A small-molecule ligand and the protein it binds are described below.
Small molecule (SMILES): Cc1cc(-c2cn(CC(=O)Nc3cc(N4CCOCC4)ncc3Cl)c3ncn(C)c(=O)c23)cc(C#N)c1O

Sequence of chain 1.A:
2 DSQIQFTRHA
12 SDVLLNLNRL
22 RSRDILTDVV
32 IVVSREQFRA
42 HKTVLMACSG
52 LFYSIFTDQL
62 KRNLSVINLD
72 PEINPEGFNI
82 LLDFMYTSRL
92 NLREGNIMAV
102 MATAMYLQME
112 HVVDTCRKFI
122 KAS

Binding-site contacts:
Ligand atom C05 contacts residue GLY51 of chain 1.A at 3.4 Å.
Ligand atom O34 contacts residue PHE85 of chain 1.A at 3.5 Å.
Ligand atom C32 contacts residue ASP13 of chain 1.B at 3.6 Å.
Ligand atom C03 contacts residue GLN109 of chain 1.A at 3.5 Å.
Ligand atom C25 contacts residue ARG24 of chain 1.B at 3.2 Å.
Ligand atom C10 contacts residue ALA48 of chain 1.A at 3.3 Å (hydrophobic).
Ligand atom C30 contacts residue ALA48 of chain 1.A at 3.3 Å (hydrophobic).
Ligand atom C16 contacts residue TYR54 of chain 1.A at 3.4 Å (hydrophobic).
Ligand atom CL22 contacts residue ALA48 of chain 1.A at 3.6 Å.
Ligand atom N38 contacts residue VAL113 of chain 1.A at 3.0 Å (h-bond).
Ligand atom C12 contacts residue SER50 of chain 1.A at 3.5 Å.
Ligand atom C12 contacts residue MET47 of chain 1.A at 3.2 Å (hydrophobic).
Ligand atom C13 contacts residue MET47 of chain 1.A at 3.6 Å (hydrophobic).
Ligand atom C20 contacts residue ARG20 of chain 1.B at 3.6 Å.
Ligand atom N38 contacts residue HIS112 of chain 1.A at 3.4 Å (h-bond).
Ligand atom C29 contacts residue CYS49 of chain 1.A at 3.4 Å (hydrophobic).
Ligand atom C21 contacts residue TYR54 of chain 1.A at 3.4 Å (hydrophobic).
Ligand atom N15 contacts residue MET47 of chain 1.A at 3.1 Å (h-bond).
Ligand atom N19 contacts residue ARG20 of chain 1.B at 3.2 Å.
Ligand atom O34 contacts residue HIS10 of chain 1.B at 2.6 Å (h-bond).
Ligand atom O08 contacts residue GLN109 of chain 1.A at 3.4 Å (h-bond).
Ligand atom C07 contacts residue GLN109 of chain 1.A at 3.1 Å.
Ligand atom C36 contacts residue CYS49 of chain 1.A at 3.4 Å (hydrophobic).
Ligand atom C33 contacts residue HIS10 of chain 1.B at 3.6 Å.
Ligand atom N15 contacts residue TYR54 of chain 1.A at 3.4 Å.
Ligand atom O08 contacts residue GLU111 of chain 1.A at 3.0 Å (salt-bridge).
Ligand atom C09 contacts residue CYS49 of chain 1.A at 3.6 Å (hydrophobic).
Ligand atom N02 contacts residue GLN109 of chain 1.A at 3.0 Å (h-bond).
Ligand atom C24 contacts residue ARG24 of chain 1.B at 3.0 Å.
Ligand atom C03 contacts residue GLY51 of chain 1.A at 3.6 Å.
Ligand atom CL22 contacts residue LEU21 of chain 1.B at 3.6 Å.
Ligand atom CL22 contacts residue MET47 of chain 1.A at 3.3 Å.
Ligand atom C10 contacts residue SER50 of chain 1.A at 3.4 Å.
Ligand atom C20 contacts residue ASN17 of chain 1.B at 3.5 Å.
Ligand atom C17 contacts residue TYR54 of chain 1.A at 3.6 Å (hydrophobic).
Ligand atom C01 contacts residue GLN109 of chain 1.A at 3.5 Å.
Ligand atom C32 contacts residue HIS10 of chain 1.B at 3.3 Å.
Ligand atom N04 contacts residue GLY51 of chain 1.A at 3.1 Å.
Ligand atom C06 contacts residue GLN109 of chain 1.A at 3.6 Å.
Ligand atom C10 contacts residue CYS49 of chain 1.A at 3.4 Å (hydrophobic).

Sequence of chain 1.B:
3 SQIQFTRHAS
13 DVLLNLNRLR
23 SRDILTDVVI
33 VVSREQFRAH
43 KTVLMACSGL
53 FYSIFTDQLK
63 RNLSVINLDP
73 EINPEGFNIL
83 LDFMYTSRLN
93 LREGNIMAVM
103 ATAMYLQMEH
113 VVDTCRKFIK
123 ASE